Sequence of chain 1.E:
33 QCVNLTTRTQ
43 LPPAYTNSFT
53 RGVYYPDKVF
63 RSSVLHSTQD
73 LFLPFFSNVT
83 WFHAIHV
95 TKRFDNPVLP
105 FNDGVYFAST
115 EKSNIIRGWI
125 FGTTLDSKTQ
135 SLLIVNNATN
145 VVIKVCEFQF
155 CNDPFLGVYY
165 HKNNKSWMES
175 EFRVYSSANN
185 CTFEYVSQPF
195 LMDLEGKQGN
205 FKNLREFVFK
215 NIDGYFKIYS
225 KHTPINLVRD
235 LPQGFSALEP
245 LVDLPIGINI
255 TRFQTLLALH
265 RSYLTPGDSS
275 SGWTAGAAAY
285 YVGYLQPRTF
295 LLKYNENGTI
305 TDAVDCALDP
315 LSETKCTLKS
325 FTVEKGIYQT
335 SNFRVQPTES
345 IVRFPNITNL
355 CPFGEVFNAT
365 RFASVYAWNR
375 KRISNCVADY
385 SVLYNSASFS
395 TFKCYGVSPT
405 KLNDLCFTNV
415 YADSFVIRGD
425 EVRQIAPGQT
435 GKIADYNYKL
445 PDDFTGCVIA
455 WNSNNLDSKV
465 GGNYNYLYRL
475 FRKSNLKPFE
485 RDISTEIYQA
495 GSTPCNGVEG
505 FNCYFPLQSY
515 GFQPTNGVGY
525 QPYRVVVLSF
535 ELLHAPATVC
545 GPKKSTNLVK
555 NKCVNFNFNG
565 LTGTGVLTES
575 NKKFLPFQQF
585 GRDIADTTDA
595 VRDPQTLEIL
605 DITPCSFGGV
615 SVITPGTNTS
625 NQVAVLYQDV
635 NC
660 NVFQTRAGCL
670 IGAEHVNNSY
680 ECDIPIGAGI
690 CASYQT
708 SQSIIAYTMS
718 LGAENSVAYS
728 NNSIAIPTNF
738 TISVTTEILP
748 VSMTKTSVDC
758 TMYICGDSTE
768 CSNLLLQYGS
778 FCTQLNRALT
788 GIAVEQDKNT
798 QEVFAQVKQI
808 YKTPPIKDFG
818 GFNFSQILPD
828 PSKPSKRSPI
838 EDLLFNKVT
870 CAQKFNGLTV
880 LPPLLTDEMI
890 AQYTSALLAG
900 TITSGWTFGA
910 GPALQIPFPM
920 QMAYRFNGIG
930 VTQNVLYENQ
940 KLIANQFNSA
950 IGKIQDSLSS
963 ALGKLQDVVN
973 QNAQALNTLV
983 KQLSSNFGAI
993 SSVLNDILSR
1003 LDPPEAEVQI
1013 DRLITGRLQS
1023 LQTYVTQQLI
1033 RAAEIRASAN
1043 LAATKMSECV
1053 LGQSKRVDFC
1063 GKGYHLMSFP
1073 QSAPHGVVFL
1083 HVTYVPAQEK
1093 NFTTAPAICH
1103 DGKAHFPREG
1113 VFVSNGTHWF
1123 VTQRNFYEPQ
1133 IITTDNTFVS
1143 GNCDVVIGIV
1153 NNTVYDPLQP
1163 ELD

Binding-site contacts:
Ligand atom O3 contacts residue GLN599 of chain 1.E at 3.1 Å (h-bond).
Ligand atom C1 contacts residue ASN350 of chain 1.E at 1.4 Å.
Ligand atom C7 contacts residue ASN350 of chain 1.E at 3.4 Å.
Ligand atom C4 contacts residue GLN599 of chain 1.E at 4.0 Å.
Ligand atom C6 contacts residue ILE351 of chain 1.E at 4.2 Å (hydrophobic).
Ligand atom C5 contacts residue ASN350 of chain 1.E at 3.7 Å.
Ligand atom O7 contacts residue ASN350 of chain 1.E at 3.6 Å.
Ligand atom C1 contacts residue ILE351 of chain 1.E at 3.6 Å (hydrophobic).
Ligand atom C6 contacts residue ASN350 of chain 1.E at 4.4 Å.
Ligand atom C4 contacts residue ASN350 of chain 1.E at 4.2 Å.
Ligand atom O5 contacts residue ILE351 of chain 1.E at 3.2 Å.
Ligand atom C3 contacts residue ASN350 of chain 1.E at 3.8 Å.
Ligand atom C2 contacts residue GLN599 of chain 1.E at 4.1 Å.
Ligand atom C3 contacts residue GLN599 of chain 1.E at 3.9 Å.
Ligand atom N2 contacts residue ASN350 of chain 1.E at 2.9 Å (h-bond).
Ligand atom O5 contacts residue ASN350 of chain 1.E at 2.4 Å (h-bond).
Ligand atom O6 contacts residue ILE351 of chain 1.E at 3.9 Å.
Ligand atom C2 contacts residue ASN350 of chain 1.E at 2.5 Å.
Ligand atom C5 contacts residue ILE351 of chain 1.E at 3.9 Å (hydrophobic).

The small molecule below binds the protein below.
Small molecule (SMILES): CC(=O)N[C@@H]1[C@@H](O)[C@H](O)[C@@H](CO)O[C@H]1O